Sequence of chain 2.A:
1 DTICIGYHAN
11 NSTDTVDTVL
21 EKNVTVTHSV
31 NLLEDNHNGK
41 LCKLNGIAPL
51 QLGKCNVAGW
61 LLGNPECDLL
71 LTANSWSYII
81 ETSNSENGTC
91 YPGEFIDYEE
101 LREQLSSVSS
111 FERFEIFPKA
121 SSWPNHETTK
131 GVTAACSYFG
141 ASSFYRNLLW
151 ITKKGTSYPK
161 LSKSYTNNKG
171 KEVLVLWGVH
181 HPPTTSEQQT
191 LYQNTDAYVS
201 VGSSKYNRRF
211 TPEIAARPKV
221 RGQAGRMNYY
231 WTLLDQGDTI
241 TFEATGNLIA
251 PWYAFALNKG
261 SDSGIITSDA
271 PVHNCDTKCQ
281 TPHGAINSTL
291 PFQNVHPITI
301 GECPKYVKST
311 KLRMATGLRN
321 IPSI

Binding-site contacts:
Ligand atom O3 contacts residue LYS219 of chain 2.A at 3.2 Å (salt-bridge).
Ligand atom C10 contacts residue VAL132 of chain 2.A at 3.8 Å (hydrophobic).
Ligand atom O9 contacts residue GLU187 of chain 2.A at 2.7 Å (salt-bridge).
Ligand atom O9 contacts residue GLY225 of chain 2.A at 4.1 Å.
Ligand atom O10 contacts residue LYS130 of chain 2.A at 3.4 Å (salt-bridge).
Ligand atom C8 contacts residue GLU187 of chain 2.A at 3.9 Å.
Ligand atom C8 contacts residue TRP150 of chain 2.A at 4.0 Å (hydrophobic).
Ligand atom C8 contacts residue GLN223 of chain 2.A at 3.9 Å.
Ligand atom C10 contacts residue LYS130 of chain 2.A at 4.0 Å.
Ligand atom O1B contacts residue THR133 of chain 2.A at 3.1 Å (h-bond).
Ligand atom O9 contacts residue HIS180 of chain 2.A at 3.2 Å (h-bond).
Ligand atom O1B contacts residue ALA134 of chain 2.A at 4.0 Å.
Ligand atom C9 contacts residue HIS180 of chain 2.A at 3.8 Å.
Ligand atom C1 contacts residue ALA134 of chain 2.A at 3.7 Å (hydrophobic).
Ligand atom O10 contacts residue VAL132 of chain 2.A at 4.0 Å.
Ligand atom N5 contacts residue VAL132 of chain 2.A at 3.1 Å (h-bond).
Ligand atom C8 contacts residue TYR91 of chain 2.A at 4.1 Å (hydrophobic).
Ligand atom O8 contacts residue TRP150 of chain 2.A at 3.3 Å.
Ligand atom O7 contacts residue GLU187 of chain 2.A at 4.0 Å.
Ligand atom O6 contacts residue GLN223 of chain 2.A at 4.1 Å.
Ligand atom C1 contacts residue GLN223 of chain 2.A at 3.7 Å.
Ligand atom O4 contacts residue VAL132 of chain 2.A at 3.4 Å (h-bond).
Ligand atom C9 contacts residue GLU187 of chain 2.A at 3.0 Å.
Ligand atom N5 contacts residue TRP150 of chain 2.A at 3.9 Å.
Ligand atom O4 contacts residue GLY222 of chain 2.A at 3.9 Å.
Ligand atom O1A contacts residue ALA134 of chain 2.A at 2.8 Å (h-bond).
Ligand atom C9 contacts residue TYR91 of chain 2.A at 3.9 Å (hydrophobic).
Ligand atom O1B contacts residue GLN223 of chain 2.A at 2.5 Å (h-bond).
Ligand atom C11 contacts residue LEU191 of chain 2.A at 3.1 Å (hydrophobic).
Ligand atom O8 contacts residue TYR91 of chain 2.A at 3.3 Å (h-bond).
Ligand atom O1A contacts residue THR133 of chain 2.A at 3.6 Å (h-bond).
Ligand atom C5 contacts residue VAL132 of chain 2.A at 3.8 Å (hydrophobic).
Ligand atom C4 contacts residue VAL132 of chain 2.A at 3.3 Å (hydrophobic).
Ligand atom C11 contacts residue TRP150 of chain 2.A at 3.9 Å (hydrophobic).
Ligand atom O9 contacts residue TYR91 of chain 2.A at 2.8 Å (h-bond).
Ligand atom C7 contacts residue TRP150 of chain 2.A at 4.0 Å (hydrophobic).
Ligand atom C6 contacts residue GLN223 of chain 2.A at 3.9 Å.
Ligand atom O8 contacts residue GLN223 of chain 2.A at 3.4 Å (h-bond).
Ligand atom O4 contacts residue GLN223 of chain 2.A at 4.1 Å.
Ligand atom C1 contacts residue THR133 of chain 2.A at 3.7 Å.

This small molecule binds to this protein.
Small molecule (SMILES): CC(=O)N[C@H]1[C@H]([C@H](O)[C@H](O)CO)O[C@@](OC[C@H]2O[C@@H](O)[C@H](O)[C@@H](O)[C@H]2O)(C(=O)O)C[C@@H]1O